Sequence of chain 1.E:
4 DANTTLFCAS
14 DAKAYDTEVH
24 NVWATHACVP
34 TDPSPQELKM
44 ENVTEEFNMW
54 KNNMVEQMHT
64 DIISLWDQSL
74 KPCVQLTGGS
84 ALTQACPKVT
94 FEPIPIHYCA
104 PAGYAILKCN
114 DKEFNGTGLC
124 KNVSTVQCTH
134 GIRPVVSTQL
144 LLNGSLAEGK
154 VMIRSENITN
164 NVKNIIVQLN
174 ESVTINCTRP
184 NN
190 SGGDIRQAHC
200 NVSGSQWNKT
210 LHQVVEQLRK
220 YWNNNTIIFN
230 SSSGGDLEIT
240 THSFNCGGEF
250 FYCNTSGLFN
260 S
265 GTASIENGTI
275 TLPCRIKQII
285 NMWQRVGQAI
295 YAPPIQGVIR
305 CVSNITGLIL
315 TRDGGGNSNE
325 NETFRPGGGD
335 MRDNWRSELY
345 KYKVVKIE

Binding-site contacts:
Ligand atom N2 contacts residue VAL306 of chain 1.E at 4.2 Å.
Ligand atom C8 contacts residue SER307 of chain 1.E at 3.2 Å.
Ligand atom C6 contacts residue GLU95 of chain 1.E at 3.9 Å.
Ligand atom C2 contacts residue SER307 of chain 1.E at 4.2 Å.
Ligand atom C2 contacts residue VAL306 of chain 1.E at 3.8 Å (hydrophobic).
Ligand atom C3 contacts residue GLU95 of chain 1.E at 3.9 Å.
Ligand atom N2 contacts residue PRO96 of chain 1.E at 4.2 Å.
Ligand atom O7 contacts residue CYS245 of chain 1.E at 4.2 Å.
Ligand atom C4 contacts residue GLU95 of chain 1.E at 3.0 Å.
Ligand atom C8 contacts residue LEU145 of chain 1.E at 3.1 Å (hydrophobic).
Ligand atom O7 contacts residue CYS305 of chain 1.E at 4.0 Å.
Ligand atom O5 contacts residue ASN146 of chain 1.E at 2.4 Å (h-bond).
Ligand atom C5 contacts residue VAL306 of chain 1.E at 3.5 Å (hydrophobic).
Ligand atom C4 contacts residue VAL306 of chain 1.E at 3.3 Å (hydrophobic).
Ligand atom C5 contacts residue ASN146 of chain 1.E at 3.7 Å.
Ligand atom C3 contacts residue ASN146 of chain 1.E at 3.8 Å.
Ligand atom C3 contacts residue SER307 of chain 1.E at 3.9 Å.
Ligand atom O3 contacts residue VAL306 of chain 1.E at 3.7 Å.
Ligand atom O4 contacts residue GLU95 of chain 1.E at 3.3 Å (salt-bridge).
Ligand atom C1 contacts residue VAL306 of chain 1.E at 4.0 Å (hydrophobic).
Ligand atom O3 contacts residue GLU95 of chain 1.E at 3.7 Å.
Ligand atom C3 contacts residue VAL306 of chain 1.E at 2.9 Å (hydrophobic).
Ligand atom C1 contacts residue PRO96 of chain 1.E at 4.2 Å (hydrophobic).
Ligand atom C6 contacts residue NAG1 of chain 1.PA at 3.1 Å.
Ligand atom C1 contacts residue NAG1 of chain 1.PA at 3.6 Å.
Ligand atom O7 contacts residue SER307 of chain 1.E at 3.6 Å (h-bond).
Ligand atom C7 contacts residue SER307 of chain 1.E at 3.1 Å.
Ligand atom C5 contacts residue NAG1 of chain 1.PA at 3.1 Å.
Ligand atom C1 contacts residue ASN146 of chain 1.E at 1.4 Å.
Ligand atom C2 contacts residue PRO96 of chain 1.E at 3.7 Å (hydrophobic).
Ligand atom N2 contacts residue SER307 of chain 1.E at 3.4 Å (h-bond).
Ligand atom C5 contacts residue GLU95 of chain 1.E at 4.0 Å.
Ligand atom O3 contacts residue CYS305 of chain 1.E at 3.5 Å.
Ligand atom O4 contacts residue VAL306 of chain 1.E at 3.1 Å (h-bond).
Ligand atom O6 contacts residue GLU95 of chain 1.E at 2.9 Å (salt-bridge).
Ligand atom C7 contacts residue ASN146 of chain 1.E at 4.2 Å.
Ligand atom N2 contacts residue ASN146 of chain 1.E at 2.9 Å (h-bond).
Ligand atom C2 contacts residue ASN146 of chain 1.E at 2.5 Å.
Ligand atom O5 contacts residue NAG1 of chain 1.PA at 2.9 Å.
Ligand atom O3 contacts residue SER307 of chain 1.E at 4.1 Å.

A small-molecule ligand and the protein it binds are described below.
Small molecule (SMILES): CC(=O)N[C@@H]1[C@@H](O)[C@H](O)[C@@H](CO)O[C@H]1O